Sequence of chain 27.F:
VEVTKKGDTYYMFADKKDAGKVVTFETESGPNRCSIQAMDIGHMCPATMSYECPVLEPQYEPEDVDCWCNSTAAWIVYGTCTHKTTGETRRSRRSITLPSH

Binding-site contacts:
Ligand atom C5 contacts residue ARG33 of chain 27.F at 4.1 Å.
Ligand atom O7 contacts residue SER71 of chain 27.F at 4.2 Å.
Ligand atom C1 contacts residue ARG33 of chain 27.F at 4.2 Å.
Ligand atom C1 contacts residue ASN70 of chain 27.F at 1.4 Å.
Ligand atom C8 contacts residue ASN70 of chain 27.F at 3.6 Å.
Ligand atom O5 contacts residue ASN70 of chain 27.F at 2.4 Å (h-bond).
Ligand atom C3 contacts residue PRO31 of chain 27.F at 4.0 Å (hydrophobic).
Ligand atom O7 contacts residue PRO31 of chain 27.F at 3.2 Å (h-bond).
Ligand atom O7 contacts residue ASN70 of chain 27.F at 3.3 Å (h-bond).
Ligand atom C7 contacts residue PRO31 of chain 27.F at 3.4 Å (hydrophobic).
Ligand atom C5 contacts residue ASN70 of chain 27.F at 3.7 Å.
Ligand atom C4 contacts residue ASN70 of chain 27.F at 4.2 Å.
Ligand atom C7 contacts residue ASN70 of chain 27.F at 3.1 Å.
Ligand atom C2 contacts residue PRO31 of chain 27.F at 3.9 Å (hydrophobic).
Ligand atom N2 contacts residue PRO31 of chain 27.F at 2.8 Å (h-bond).
Ligand atom N2 contacts residue ASN70 of chain 27.F at 2.9 Å (h-bond).
Ligand atom C2 contacts residue ASN70 of chain 27.F at 2.5 Å.
Ligand atom C3 contacts residue ASN70 of chain 27.F at 3.8 Å.
Ligand atom C6 contacts residue ARG33 of chain 27.F at 4.1 Å.
Ligand atom N2 contacts residue ASN32 of chain 27.F at 4.2 Å.
Ligand atom O6 contacts residue ARG33 of chain 27.F at 3.6 Å.
Ligand atom O3 contacts residue PRO31 of chain 27.F at 4.0 Å.

This small molecule binds to this protein.
Small molecule (SMILES): CC(=O)N[C@@H]1[C@@H](O)[C@H](O)[C@@H](CO)O[C@H]1O